Binding-site contacts:
Ligand atom N2 contacts residue ASN154 of chain 9.B at 2.9 Å.
Ligand atom C1 contacts residue MET151 of chain 9.B at 4.2 Å (hydrophobic).
Ligand atom C5 contacts residue MET151 of chain 9.B at 4.1 Å (hydrophobic).
Ligand atom C2 contacts residue MET151 of chain 9.B at 4.0 Å (hydrophobic).
Ligand atom O4 contacts residue MET151 of chain 9.B at 4.4 Å.
Ligand atom O3 contacts residue MET151 of chain 9.B at 4.2 Å.
Ligand atom C1 contacts residue ASN154 of chain 9.B at 1.4 Å.
Ligand atom C4 contacts residue MET151 of chain 9.B at 3.5 Å (hydrophobic).
Ligand atom O7 contacts residue ASN154 of chain 9.B at 4.3 Å.
Ligand atom C7 contacts residue ASN154 of chain 9.B at 3.4 Å.
Ligand atom O5 contacts residue ASN154 of chain 9.B at 2.4 Å (h-bond).
Ligand atom O5 contacts residue MET151 of chain 9.B at 3.7 Å.
Ligand atom C3 contacts residue MET151 of chain 9.B at 4.1 Å (hydrophobic).
Ligand atom C8 contacts residue ASN154 of chain 9.B at 3.0 Å.
Ligand atom C5 contacts residue ASN154 of chain 9.B at 3.7 Å.
Ligand atom C3 contacts residue ASN154 of chain 9.B at 3.9 Å.
Ligand atom C4 contacts residue ASN154 of chain 9.B at 4.2 Å.
Ligand atom C2 contacts residue ASN154 of chain 9.B at 2.5 Å.

Sequence of chain 9.B:
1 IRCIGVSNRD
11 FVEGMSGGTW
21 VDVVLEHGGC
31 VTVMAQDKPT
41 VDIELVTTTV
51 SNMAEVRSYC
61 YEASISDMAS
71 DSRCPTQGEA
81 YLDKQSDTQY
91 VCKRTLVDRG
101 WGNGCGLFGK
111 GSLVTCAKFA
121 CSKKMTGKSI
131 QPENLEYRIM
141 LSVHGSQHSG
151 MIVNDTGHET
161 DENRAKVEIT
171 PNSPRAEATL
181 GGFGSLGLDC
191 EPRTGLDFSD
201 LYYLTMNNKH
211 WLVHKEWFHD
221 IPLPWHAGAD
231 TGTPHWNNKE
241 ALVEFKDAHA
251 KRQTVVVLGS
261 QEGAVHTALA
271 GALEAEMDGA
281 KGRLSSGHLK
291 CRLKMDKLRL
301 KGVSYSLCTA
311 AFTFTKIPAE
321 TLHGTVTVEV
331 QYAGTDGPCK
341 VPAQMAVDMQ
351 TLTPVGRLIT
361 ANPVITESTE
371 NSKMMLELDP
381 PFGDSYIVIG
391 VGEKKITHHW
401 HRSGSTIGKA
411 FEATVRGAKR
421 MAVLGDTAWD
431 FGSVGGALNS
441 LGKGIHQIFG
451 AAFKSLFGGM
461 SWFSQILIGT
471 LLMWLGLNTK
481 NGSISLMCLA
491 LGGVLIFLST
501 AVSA

This protein binds this small molecule.
Small molecule (SMILES): CC(=O)N[C@@H]1[C@@H](O)[C@H](O)[C@@H](CO)O[C@H]1O